Sequence of chain 1.A:
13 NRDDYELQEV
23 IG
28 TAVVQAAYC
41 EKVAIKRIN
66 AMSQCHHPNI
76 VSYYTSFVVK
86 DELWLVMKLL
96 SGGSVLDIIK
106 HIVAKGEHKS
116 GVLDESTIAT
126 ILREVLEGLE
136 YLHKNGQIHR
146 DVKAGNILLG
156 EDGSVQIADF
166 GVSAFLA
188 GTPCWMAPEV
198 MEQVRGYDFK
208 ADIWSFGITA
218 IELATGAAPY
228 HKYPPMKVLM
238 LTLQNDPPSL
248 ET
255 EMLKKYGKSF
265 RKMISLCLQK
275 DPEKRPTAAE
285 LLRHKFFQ

A protein and the small-molecule ligand that binds it are described below.
Small molecule (SMILES): Nc1ncnc2c1ncn2[C@@H]1O[C@H](CO[P](=O)(O)O[P](=O)(O)NP(=O)(O)O)[C@@H](O)[C@H]1O

Binding-site contacts:
Ligand atom C4 contacts residue LEU153 of chain 1.A at 4.0 Å (hydrophobic).
Ligand atom C5 contacts residue LEU153 of chain 1.A at 3.6 Å (hydrophobic).
Ligand atom PA contacts residue VAL31 of chain 1.A at 4.2 Å.
Ligand atom N6 contacts residue LYS93 of chain 1.A at 2.9 Å (salt-bridge).
Ligand atom O4' contacts residue ILE23 of chain 1.A at 4.0 Å.
Ligand atom C4' contacts residue GLY24 of chain 1.A at 4.0 Å.
Ligand atom O5' contacts residue VAL31 of chain 1.A at 3.6 Å.
Ligand atom C2 contacts residue LEU95 of chain 1.A at 3.2 Å (hydrophobic).
Ligand atom O4' contacts residue GLY24 of chain 1.A at 4.2 Å.
Ligand atom N1 contacts residue LYS93 of chain 1.A at 3.7 Å.
Ligand atom N3 contacts residue ILE23 of chain 1.A at 3.7 Å.
Ligand atom N6 contacts residue ALA44 of chain 1.A at 4.1 Å.
Ligand atom C4 contacts residue ILE23 of chain 1.A at 4.3 Å (hydrophobic).
Ligand atom C5' contacts residue GLY24 of chain 1.A at 3.9 Å.
Ligand atom N7 contacts residue ASP164 of chain 1.A at 4.2 Å.
Ligand atom O4' contacts residue VAL31 of chain 1.A at 3.7 Å.
Ligand atom C6 contacts residue LYS93 of chain 1.A at 3.7 Å.
Ligand atom N6 contacts residue MET92 of chain 1.A at 3.7 Å.
Ligand atom C8 contacts residue VAL31 of chain 1.A at 4.1 Å (hydrophobic).
Ligand atom N1 contacts residue ALA44 of chain 1.A at 4.2 Å.
Ligand atom N7 contacts residue VAL31 of chain 1.A at 4.3 Å.
Ligand atom N6 contacts residue LEU153 of chain 1.A at 4.0 Å.
Ligand atom N6 contacts residue VAL76 of chain 1.A at 3.9 Å.
Ligand atom N1 contacts residue LEU153 of chain 1.A at 4.2 Å.
Ligand atom O2A contacts residue VAL31 of chain 1.A at 3.5 Å.
Ligand atom N1 contacts residue LEU95 of chain 1.A at 3.0 Å (h-bond).
Ligand atom N7 contacts residue LEU153 of chain 1.A at 3.8 Å.
Ligand atom O2G contacts residue ASP146 of chain 1.A at 4.3 Å.
Ligand atom N3 contacts residue LEU95 of chain 1.A at 4.1 Å.
Ligand atom C6 contacts residue LEU95 of chain 1.A at 4.1 Å (hydrophobic).
Ligand atom C5' contacts residue VAL31 of chain 1.A at 3.8 Å (hydrophobic).
Ligand atom C1' contacts residue ILE23 of chain 1.A at 3.8 Å (hydrophobic).
Ligand atom N7 contacts residue MET92 of chain 1.A at 4.2 Å.
Ligand atom O2' contacts residue LEU153 of chain 1.A at 3.8 Å.
Ligand atom O2A contacts residue ALA29 of chain 1.A at 3.9 Å.
Ligand atom C6 contacts residue ALA44 of chain 1.A at 4.1 Å (hydrophobic).
Ligand atom N1 contacts residue LEU94 of chain 1.A at 3.9 Å.
Ligand atom C2 contacts residue LEU94 of chain 1.A at 4.1 Å (hydrophobic).
Ligand atom N6 contacts residue LEU95 of chain 1.A at 3.7 Å.
Ligand atom C6 contacts residue LEU153 of chain 1.A at 3.7 Å (hydrophobic).